Binding-site contacts:
Ligand atom C17 contacts residue ILE107 of chain 2.A at 3.7 Å (hydrophobic).
Ligand atom C18 contacts residue ALA105 of chain 2.A at 3.6 Å (hydrophobic).
Ligand atom C23 contacts residue ASN57 of chain 2.A at 3.5 Å.
Ligand atom C16 contacts residue ILE107 of chain 2.A at 3.6 Å (hydrophobic).
Ligand atom C12 contacts residue ASN57 of chain 2.A at 3.8 Å.
Ligand atom C16 contacts residue ASN53 of chain 2.A at 3.8 Å.
Ligand atom C28 contacts residue ARG173 of chain 6.A at 3.6 Å.
Ligand atom O14 contacts residue ASN57 of chain 2.A at 3.4 Å (h-bond).
Ligand atom C19 contacts residue ILE107 of chain 2.A at 3.9 Å (hydrophobic).
Ligand atom O24 contacts residue LYS70 of chain 2.A at 2.9 Å (salt-bridge).
Ligand atom C29 contacts residue ARG173 of chain 6.A at 3.6 Å.
Ligand atom C21 contacts residue ILE107 of chain 2.A at 3.7 Å (hydrophobic).
Ligand atom C29 contacts residue LEU172 of chain 6.A at 3.8 Å (hydrophobic).
Ligand atom C5 contacts residue ASN57 of chain 2.A at 3.8 Å.
Ligand atom C19 contacts residue TYR130 of chain 2.A at 3.3 Å (hydrophobic).
Ligand atom C11 contacts residue LEU56 of chain 2.A at 3.7 Å (hydrophobic).
Ligand atom C32 contacts residue ASN57 of chain 2.A at 3.5 Å.
Ligand atom N4 contacts residue ASN57 of chain 2.A at 2.7 Å (h-bond).
Ligand atom C18 contacts residue ASN53 of chain 2.A at 3.5 Å.
Ligand atom C22 contacts residue ILE107 of chain 2.A at 3.9 Å (hydrophobic).
Ligand atom C26 contacts residue LYS70 of chain 2.A at 3.9 Å.
Ligand atom C6 contacts residue ASN53 of chain 2.A at 3.5 Å.
Ligand atom C2 contacts residue GLN63 of chain 2.A at 3.8 Å.
Ligand atom C23 contacts residue LYS70 of chain 2.A at 3.8 Å.
Ligand atom C10 contacts residue MET66 of chain 2.A at 3.5 Å (hydrophobic).
Ligand atom C12 contacts residue LEU56 of chain 2.A at 3.6 Å (hydrophobic).
Ligand atom C18 contacts residue TYR130 of chain 2.A at 3.4 Å (hydrophobic).
Ligand atom C30 contacts residue LYS182 of chain 6.A at 3.6 Å.
Ligand atom C20 contacts residue ILE107 of chain 2.A at 3.7 Å (hydrophobic).
Ligand atom C27 contacts residue ARG173 of chain 6.A at 3.6 Å.
Ligand atom C25 contacts residue ASN57 of chain 2.A at 3.4 Å.
Ligand atom N3 contacts residue GLN63 of chain 2.A at 3.0 Å (h-bond).
Ligand atom C18 contacts residue ILE107 of chain 2.A at 3.8 Å (hydrophobic).
Ligand atom N3 contacts residue ARG173 of chain 6.A at 3.7 Å.
Ligand atom C2 contacts residue ARG173 of chain 6.A at 3.5 Å.
Ligand atom C6 contacts residue ASN57 of chain 2.A at 3.8 Å.
Ligand atom C28 contacts residue TYR169 of chain 6.A at 3.6 Å (hydrophobic).
Ligand atom C11 contacts residue MET66 of chain 2.A at 3.4 Å (hydrophobic).
Ligand atom C32 contacts residue ARG173 of chain 6.A at 3.4 Å.
Ligand atom C9 contacts residue LYS70 of chain 2.A at 3.5 Å.

Sequence of chain 6.A:
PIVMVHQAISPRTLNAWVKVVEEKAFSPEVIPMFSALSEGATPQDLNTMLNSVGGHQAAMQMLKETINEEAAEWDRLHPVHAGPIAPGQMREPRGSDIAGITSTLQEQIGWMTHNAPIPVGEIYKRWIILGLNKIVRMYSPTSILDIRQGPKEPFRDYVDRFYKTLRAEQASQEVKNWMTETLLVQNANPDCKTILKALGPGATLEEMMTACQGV

Sequence of chain 2.A:
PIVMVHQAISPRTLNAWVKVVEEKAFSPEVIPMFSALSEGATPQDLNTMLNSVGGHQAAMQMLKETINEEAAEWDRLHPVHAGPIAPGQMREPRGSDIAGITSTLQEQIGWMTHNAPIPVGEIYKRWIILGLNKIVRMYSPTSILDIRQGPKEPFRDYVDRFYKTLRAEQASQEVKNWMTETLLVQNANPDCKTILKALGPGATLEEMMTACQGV

This protein binds this small molecule.
Small molecule (SMILES): Cc1[nH]c2ccccc2c1CC(=O)N[C@@H](Cc1ccccc1)C(=O)N(C)c1ccccc1